Binding-site contacts:
Ligand atom C8 contacts residue SER1749 of chain 1.B at 3.9 Å.
Ligand atom O7 contacts residue GLN1747 of chain 1.B at 2.9 Å (h-bond).
Ligand atom C3 contacts residue ASN1724 of chain 1.B at 3.8 Å.
Ligand atom C2 contacts residue GLN1747 of chain 1.B at 3.8 Å.
Ligand atom C7 contacts residue SER1749 of chain 1.B at 3.8 Å.
Ligand atom C1 contacts residue ASN1724 of chain 1.B at 1.4 Å.
Ligand atom C4 contacts residue ASN1724 of chain 1.B at 4.2 Å.
Ligand atom C1 contacts residue ARG1716 of chain 1.B at 3.5 Å.
Ligand atom O7 contacts residue ASN1724 of chain 1.B at 4.1 Å.
Ligand atom O5 contacts residue ARG1716 of chain 1.B at 3.3 Å (salt-bridge).
Ligand atom O7 contacts residue TYR1748 of chain 1.B at 3.9 Å.
Ligand atom C7 contacts residue GLY1722 of chain 1.B at 4.3 Å.
Ligand atom C7 contacts residue TYR1748 of chain 1.B at 4.4 Å (hydrophobic).
Ligand atom C7 contacts residue GLN1747 of chain 1.B at 4.0 Å.
Ligand atom C1 contacts residue GLN1747 of chain 1.B at 3.8 Å.
Ligand atom C8 contacts residue TYR1748 of chain 1.B at 3.7 Å (hydrophobic).
Ligand atom C5 contacts residue ARG1716 of chain 1.B at 3.5 Å.
Ligand atom C8 contacts residue GLY1722 of chain 1.B at 3.8 Å.
Ligand atom C8 contacts residue ARG1716 of chain 1.B at 4.1 Å.
Ligand atom C5 contacts residue ASN1724 of chain 1.B at 3.6 Å.
Ligand atom O6 contacts residue ARG1716 of chain 1.B at 4.3 Å.
Ligand atom O5 contacts residue ASN1724 of chain 1.B at 2.3 Å (h-bond).
Ligand atom O5 contacts residue GLN1747 of chain 1.B at 4.2 Å.
Ligand atom C2 contacts residue ASN1724 of chain 1.B at 2.5 Å.
Ligand atom O7 contacts residue SER1749 of chain 1.B at 2.9 Å (h-bond).
Ligand atom C6 contacts residue ARG1716 of chain 1.B at 3.7 Å.
Ligand atom N2 contacts residue GLN1747 of chain 1.B at 4.2 Å.
Ligand atom C7 contacts residue ASN1724 of chain 1.B at 3.8 Å.
Ligand atom N2 contacts residue GLY1722 of chain 1.B at 4.1 Å.
Ligand atom N2 contacts residue ASN1724 of chain 1.B at 3.0 Å (h-bond).

Sequence of chain 1.B:
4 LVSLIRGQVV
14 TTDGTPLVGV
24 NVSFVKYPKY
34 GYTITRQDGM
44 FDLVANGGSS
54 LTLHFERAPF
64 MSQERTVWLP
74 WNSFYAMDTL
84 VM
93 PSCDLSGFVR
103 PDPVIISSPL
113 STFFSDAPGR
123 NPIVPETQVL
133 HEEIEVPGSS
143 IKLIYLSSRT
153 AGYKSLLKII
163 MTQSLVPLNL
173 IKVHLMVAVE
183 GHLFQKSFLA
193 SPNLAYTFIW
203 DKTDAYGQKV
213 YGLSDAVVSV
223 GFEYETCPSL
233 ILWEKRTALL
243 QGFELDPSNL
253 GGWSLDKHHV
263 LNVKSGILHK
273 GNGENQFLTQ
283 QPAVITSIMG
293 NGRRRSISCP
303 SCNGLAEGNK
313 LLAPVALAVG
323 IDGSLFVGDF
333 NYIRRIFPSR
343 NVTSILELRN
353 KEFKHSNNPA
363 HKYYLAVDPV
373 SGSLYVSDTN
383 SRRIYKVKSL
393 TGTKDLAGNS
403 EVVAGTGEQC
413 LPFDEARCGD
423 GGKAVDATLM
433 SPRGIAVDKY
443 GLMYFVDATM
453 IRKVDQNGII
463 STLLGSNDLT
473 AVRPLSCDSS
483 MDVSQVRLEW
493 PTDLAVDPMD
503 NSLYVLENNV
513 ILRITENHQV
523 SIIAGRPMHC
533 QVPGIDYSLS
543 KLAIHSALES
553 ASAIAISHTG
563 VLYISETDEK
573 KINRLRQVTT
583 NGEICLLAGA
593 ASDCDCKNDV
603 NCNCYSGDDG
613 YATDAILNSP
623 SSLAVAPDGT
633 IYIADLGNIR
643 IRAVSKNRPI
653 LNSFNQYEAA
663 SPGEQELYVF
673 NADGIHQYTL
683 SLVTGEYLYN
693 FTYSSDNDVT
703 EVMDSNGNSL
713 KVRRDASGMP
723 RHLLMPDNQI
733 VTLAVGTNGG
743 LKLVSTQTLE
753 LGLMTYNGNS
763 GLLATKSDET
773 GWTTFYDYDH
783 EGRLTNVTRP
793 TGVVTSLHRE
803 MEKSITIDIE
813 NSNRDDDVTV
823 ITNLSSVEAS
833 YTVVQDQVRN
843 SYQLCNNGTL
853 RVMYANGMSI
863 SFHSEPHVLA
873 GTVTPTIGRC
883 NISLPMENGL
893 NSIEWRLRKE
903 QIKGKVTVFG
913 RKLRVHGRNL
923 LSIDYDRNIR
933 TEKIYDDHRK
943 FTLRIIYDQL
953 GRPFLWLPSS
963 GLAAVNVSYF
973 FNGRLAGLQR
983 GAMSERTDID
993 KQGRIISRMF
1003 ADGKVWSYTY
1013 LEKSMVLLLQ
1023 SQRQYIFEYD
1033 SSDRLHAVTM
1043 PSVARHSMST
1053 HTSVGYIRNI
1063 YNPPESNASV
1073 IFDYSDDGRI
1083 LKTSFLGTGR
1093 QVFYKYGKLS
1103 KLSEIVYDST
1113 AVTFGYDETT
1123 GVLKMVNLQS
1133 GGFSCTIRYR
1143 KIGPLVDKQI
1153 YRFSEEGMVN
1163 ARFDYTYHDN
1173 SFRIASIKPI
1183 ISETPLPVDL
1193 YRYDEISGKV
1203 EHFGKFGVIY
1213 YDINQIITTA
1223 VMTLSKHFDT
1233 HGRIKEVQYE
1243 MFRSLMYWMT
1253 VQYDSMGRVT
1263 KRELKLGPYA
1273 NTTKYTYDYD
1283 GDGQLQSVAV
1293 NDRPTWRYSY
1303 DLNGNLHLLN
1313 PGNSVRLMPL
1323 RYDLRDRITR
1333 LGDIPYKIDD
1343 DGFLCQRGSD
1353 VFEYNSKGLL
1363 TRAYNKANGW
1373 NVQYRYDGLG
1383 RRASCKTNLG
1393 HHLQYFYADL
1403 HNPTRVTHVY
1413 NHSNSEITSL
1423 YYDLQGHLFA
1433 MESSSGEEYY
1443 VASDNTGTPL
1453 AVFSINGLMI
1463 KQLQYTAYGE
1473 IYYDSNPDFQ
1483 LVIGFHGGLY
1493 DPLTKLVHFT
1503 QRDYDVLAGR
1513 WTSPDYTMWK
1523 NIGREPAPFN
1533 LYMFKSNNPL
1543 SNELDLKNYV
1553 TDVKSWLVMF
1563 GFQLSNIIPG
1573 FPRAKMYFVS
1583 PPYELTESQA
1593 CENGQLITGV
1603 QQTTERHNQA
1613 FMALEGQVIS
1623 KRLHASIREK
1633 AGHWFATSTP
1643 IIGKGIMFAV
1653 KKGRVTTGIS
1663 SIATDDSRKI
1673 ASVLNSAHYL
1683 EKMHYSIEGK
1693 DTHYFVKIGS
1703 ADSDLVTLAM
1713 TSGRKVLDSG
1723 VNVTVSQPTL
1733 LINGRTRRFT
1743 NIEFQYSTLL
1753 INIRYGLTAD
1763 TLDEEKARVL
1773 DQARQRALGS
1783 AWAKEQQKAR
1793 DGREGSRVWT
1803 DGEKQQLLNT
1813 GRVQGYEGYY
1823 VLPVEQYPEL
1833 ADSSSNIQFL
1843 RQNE

This protein binds this small molecule.
Small molecule (SMILES): CC(=O)N[C@H]1[C@H](O[C@H]2[C@H](O)[C@@H](NC(C)=O)CO[C@@H]2CO)O[C@H](CO)[C@@H](O)[C@@H]1O